Sequence of chain 1.A:
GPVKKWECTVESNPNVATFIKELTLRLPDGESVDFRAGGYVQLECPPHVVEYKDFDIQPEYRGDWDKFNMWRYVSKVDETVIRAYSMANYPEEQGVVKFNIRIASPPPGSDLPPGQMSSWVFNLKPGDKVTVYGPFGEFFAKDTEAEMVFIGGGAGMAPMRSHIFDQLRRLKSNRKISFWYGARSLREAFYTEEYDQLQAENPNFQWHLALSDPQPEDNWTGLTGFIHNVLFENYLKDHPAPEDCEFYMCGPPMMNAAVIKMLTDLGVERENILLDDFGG

Binding-site contacts:
Ligand atom O6 contacts residue SER105 of chain 1.A at 3.9 Å.
Ligand atom O6 contacts residue PHE19 of chain 1.A at 3.7 Å.
Ligand atom O6 contacts residue ARG102 of chain 1.A at 3.9 Å.
Ligand atom C7 contacts residue PRO108 of chain 1.A at 3.6 Å (hydrophobic).
Ligand atom O1 contacts residue SER105 of chain 1.A at 4.3 Å.
Ligand atom C7 contacts residue PRO106 of chain 1.A at 4.3 Å (hydrophobic).
Ligand atom C3 contacts residue SER105 of chain 1.A at 4.0 Å.
Ligand atom O1 contacts residue PHE19 of chain 1.A at 4.3 Å.
Ligand atom C3 contacts residue MET70 of chain 1.A at 3.9 Å (hydrophobic).
Ligand atom C3 contacts residue PHE68 of chain 1.A at 3.1 Å (hydrophobic).
Ligand atom C2 contacts residue SER105 of chain 1.A at 4.3 Å.
Ligand atom C4 contacts residue PHE19 of chain 1.A at 3.6 Å (hydrophobic).
Ligand atom C5 contacts residue SER105 of chain 1.A at 3.6 Å.
Ligand atom O6 contacts residue ILE103 of chain 1.A at 3.0 Å (h-bond).
Ligand atom C5 contacts residue ILE103 of chain 1.A at 3.9 Å (hydrophobic).
Ligand atom C7 contacts residue SER105 of chain 1.A at 3.8 Å.
Ligand atom C5 contacts residue PHE19 of chain 1.A at 3.8 Å (hydrophobic).
Ligand atom C4 contacts residue MET70 of chain 1.A at 3.4 Å (hydrophobic).
Ligand atom C4 contacts residue SER105 of chain 1.A at 3.1 Å.
Ligand atom C2 contacts residue PHE68 of chain 1.A at 3.5 Å (hydrophobic).
Ligand atom C7 contacts residue PHE68 of chain 1.A at 4.1 Å (hydrophobic).
Ligand atom C3 contacts residue PHE19 of chain 1.A at 3.5 Å (hydrophobic).

This protein binds this small molecule.
Small molecule (SMILES): C[C@H]1CCC(=O)O1